Sequence of chain 1.L:
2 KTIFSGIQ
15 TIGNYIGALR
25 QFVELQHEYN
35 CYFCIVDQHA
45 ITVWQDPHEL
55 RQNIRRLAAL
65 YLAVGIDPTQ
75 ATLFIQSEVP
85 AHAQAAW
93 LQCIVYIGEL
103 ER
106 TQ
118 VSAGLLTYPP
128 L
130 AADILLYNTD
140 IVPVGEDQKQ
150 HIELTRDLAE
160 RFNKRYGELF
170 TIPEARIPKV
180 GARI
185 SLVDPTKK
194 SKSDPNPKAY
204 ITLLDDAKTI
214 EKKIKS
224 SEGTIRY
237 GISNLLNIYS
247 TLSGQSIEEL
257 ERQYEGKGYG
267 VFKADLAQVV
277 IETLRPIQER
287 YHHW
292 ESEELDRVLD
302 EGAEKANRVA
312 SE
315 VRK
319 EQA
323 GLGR

A protein and the small-molecule ligand that binds it are described below.
Small molecule (SMILES): N[C@@H](Cc1c[nH]c2ccccc12)C(=O)O

Binding-site contacts:
Ligand atom CZ3 contacts residue VAL141 of chain 1.L at 3.9 Å (hydrophobic).
Ligand atom CE2 contacts residue ASP132 of chain 1.L at 3.7 Å.
Ligand atom CE2 contacts residue MSE129 of chain 1.L at 3.6 Å.
Ligand atom C contacts residue GLN147 of chain 1.L at 4.1 Å.
Ligand atom CH2 contacts residue PHE5 of chain 1.L at 3.8 Å (hydrophobic).
Ligand atom CH2 contacts residue VAL141 of chain 1.L at 4.0 Å (hydrophobic).
Ligand atom NE1 contacts residue MSE129 of chain 1.L at 3.6 Å.
Ligand atom CD1 contacts residue VAL40 of chain 1.L at 3.6 Å (hydrophobic).
Ligand atom CD1 contacts residue ASP132 of chain 1.L at 3.7 Å.
Ligand atom CH2 contacts residue MSE129 of chain 1.L at 4.0 Å.
Ligand atom CZ3 contacts residue GLY7 of chain 1.L at 3.4 Å.
Ligand atom CZ3 contacts residue MSE129 of chain 1.L at 3.8 Å.
Ligand atom CH2 contacts residue GLY7 of chain 1.L at 3.6 Å.
Ligand atom CE3 contacts residue GLY7 of chain 1.L at 3.2 Å.
Ligand atom N contacts residue MSE129 of chain 1.L at 3.7 Å.
Ligand atom CG contacts residue GLY7 of chain 1.L at 3.2 Å.
Ligand atom CA contacts residue GLN147 of chain 1.L at 4.1 Å.
Ligand atom CZ2 contacts residue PHE5 of chain 1.L at 3.7 Å (hydrophobic).
Ligand atom CZ3 contacts residue VAL143 of chain 1.L at 3.7 Å (hydrophobic).
Ligand atom O contacts residue GLN9 of chain 1.L at 3.7 Å.
Ligand atom OXT contacts residue GLN147 of chain 1.L at 4.0 Å.
Ligand atom NE1 contacts residue HIS43 of chain 1.L at 3.5 Å.
Ligand atom CD2 contacts residue MSE129 of chain 1.L at 3.8 Å.
Ligand atom N contacts residue GLN147 of chain 1.L at 3.9 Å.
Ligand atom C contacts residue GLN9 of chain 1.L at 4.2 Å.
Ligand atom CZ2 contacts residue ILE133 of chain 1.L at 3.9 Å (hydrophobic).
Ligand atom CD1 contacts residue MSE129 of chain 1.L at 4.1 Å.
Ligand atom CB contacts residue GLY7 of chain 1.L at 3.1 Å.
Ligand atom CZ2 contacts residue ASP132 of chain 1.L at 4.0 Å.
Ligand atom CD1 contacts residue HIS43 of chain 1.L at 3.3 Å.
Ligand atom NE1 contacts residue GLY7 of chain 1.L at 4.1 Å.
Ligand atom CE3 contacts residue MSE129 of chain 1.L at 3.7 Å.
Ligand atom CZ2 contacts residue MSE129 of chain 1.L at 3.9 Å.
Ligand atom NE1 contacts residue VAL40 of chain 1.L at 3.8 Å.
Ligand atom CE2 contacts residue GLY7 of chain 1.L at 3.5 Å.
Ligand atom NE1 contacts residue ASP132 of chain 1.L at 2.7 Å (salt-bridge).
Ligand atom CD2 contacts residue GLY7 of chain 1.L at 3.2 Å.
Ligand atom CZ2 contacts residue GLY7 of chain 1.L at 3.9 Å.
Ligand atom CB contacts residue GLN9 of chain 1.L at 4.2 Å.
Ligand atom CH2 contacts residue ILE133 of chain 1.L at 3.9 Å (hydrophobic).